Binding-site contacts:
Ligand atom C2 contacts residue ASN396 of chain 1.A at 2.5 Å.
Ligand atom C6 contacts residue SER401 of chain 1.A at 3.8 Å.
Ligand atom C8 contacts residue THR398 of chain 1.A at 4.1 Å.
Ligand atom O6 contacts residue SER401 of chain 1.A at 2.9 Å (h-bond).
Ligand atom O7 contacts residue GLU399 of chain 1.A at 3.3 Å (salt-bridge).
Ligand atom C1 contacts residue SER401 of chain 1.A at 3.8 Å.
Ligand atom C1 contacts residue SER401 of chain 1.A at 3.4 Å.
Ligand atom C7 contacts residue THR398 of chain 1.A at 3.6 Å.
Ligand atom C1 contacts residue ASN396 of chain 1.A at 1.4 Å.
Ligand atom N2 contacts residue THR398 of chain 1.A at 3.6 Å.
Ligand atom C5 contacts residue SER401 of chain 1.A at 3.8 Å.
Ligand atom C3 contacts residue GLU403 of chain 1.A at 3.5 Å.
Ligand atom C5 contacts residue ASN396 of chain 1.A at 3.6 Å.
Ligand atom C4 contacts residue GLU399 of chain 1.A at 3.6 Å.
Ligand atom O3 contacts residue GLU399 of chain 1.A at 2.7 Å (salt-bridge).
Ligand atom C1 contacts residue THR398 of chain 1.A at 3.7 Å.
Ligand atom C2 contacts residue GLU399 of chain 1.A at 3.7 Å.
Ligand atom C8 contacts residue ASN396 of chain 1.A at 3.4 Å.
Ligand atom C5 contacts residue GLU399 of chain 1.A at 3.5 Å.
Ligand atom N2 contacts residue ASN396 of chain 1.A at 2.9 Å (h-bond).
Ligand atom O4 contacts residue GLU403 of chain 1.A at 3.7 Å.
Ligand atom C2 contacts residue THR398 of chain 1.A at 3.4 Å.
Ligand atom O3 contacts residue GLU403 of chain 1.A at 2.7 Å (salt-bridge).
Ligand atom O5 contacts residue SER401 of chain 1.A at 2.6 Å (h-bond).
Ligand atom O3 contacts residue SER402 of chain 1.A at 3.8 Å.
Ligand atom O5 contacts residue THR398 of chain 1.A at 4.1 Å.
Ligand atom C3 contacts residue GLU399 of chain 1.A at 3.4 Å.
Ligand atom C6 contacts residue GLU399 of chain 1.A at 3.4 Å.
Ligand atom C2 contacts residue SER401 of chain 1.A at 3.6 Å.
Ligand atom C7 contacts residue ASN396 of chain 1.A at 3.7 Å.
Ligand atom C8 contacts residue LEU397 of chain 1.A at 4.0 Å (hydrophobic).
Ligand atom O7 contacts residue THR398 of chain 1.A at 3.2 Å.
Ligand atom C3 contacts residue ASN396 of chain 1.A at 3.7 Å.
Ligand atom O5 contacts residue ASN396 of chain 1.A at 2.3 Å (h-bond).
Ligand atom C4 contacts residue GLU403 of chain 1.A at 3.4 Å.
Ligand atom C7 contacts residue GLU399 of chain 1.A at 4.2 Å.
Ligand atom O2 contacts residue SER401 of chain 1.A at 3.1 Å (h-bond).
Ligand atom O2 contacts residue ASN396 of chain 1.A at 3.4 Å (h-bond).
Ligand atom O5 contacts residue GLU399 of chain 1.A at 3.5 Å (salt-bridge).
Ligand atom O3 contacts residue GLN406 of chain 1.A at 4.0 Å.

A protein and the small-molecule ligand that binds it are described below.
Small molecule (SMILES): CC(=O)N[C@H]1[C@H](O[C@H]2[C@H](O)[C@@H](NC(C)=O)CO[C@@H]2CO[C@@H]2O[C@@H](C)[C@@H](O)[C@@H](O)[C@@H]2O)O[C@H](CO)[C@@H](O[C@H]2O[C@H](CO)[C@@H](O)[C@H](O)[C@@H]2O)[C@@H]1O

Sequence of chain 1.A:
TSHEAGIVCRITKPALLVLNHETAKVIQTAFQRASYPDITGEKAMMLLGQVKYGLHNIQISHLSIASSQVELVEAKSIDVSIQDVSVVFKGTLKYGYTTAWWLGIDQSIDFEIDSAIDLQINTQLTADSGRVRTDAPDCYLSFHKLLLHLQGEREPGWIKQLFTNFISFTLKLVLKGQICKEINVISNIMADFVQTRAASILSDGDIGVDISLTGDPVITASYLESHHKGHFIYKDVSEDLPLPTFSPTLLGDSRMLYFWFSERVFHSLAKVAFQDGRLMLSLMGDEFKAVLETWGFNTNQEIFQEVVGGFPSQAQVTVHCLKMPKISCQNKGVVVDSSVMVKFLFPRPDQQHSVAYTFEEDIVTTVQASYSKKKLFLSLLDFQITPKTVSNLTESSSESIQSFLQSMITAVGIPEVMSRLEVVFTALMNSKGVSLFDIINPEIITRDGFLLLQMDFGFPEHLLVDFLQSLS